The small molecule below binds the protein below.
Small molecule (SMILES): CC(=O)N[C@@H]1[C@@H](O)[C@H](O)[C@@H](CO)O[C@H]1O

Binding-site contacts:
Ligand atom C4 contacts residue ASN603 of chain 1.B at 3.9 Å.
Ligand atom O6 contacts residue ASN603 of chain 1.B at 4.5 Å.
Ligand atom N2 contacts residue ASN603 of chain 1.B at 2.9 Å (h-bond).
Ligand atom C5 contacts residue ASN603 of chain 1.B at 3.5 Å.
Ligand atom C6 contacts residue ASN603 of chain 1.B at 4.4 Å.
Ligand atom C1 contacts residue ASN603 of chain 1.B at 1.4 Å.
Ligand atom C8 contacts residue ASN603 of chain 1.B at 4.5 Å.
Ligand atom C2 contacts residue ASN603 of chain 1.B at 2.2 Å.
Ligand atom O7 contacts residue ASN603 of chain 1.B at 2.8 Å (h-bond).
Ligand atom C3 contacts residue ASN603 of chain 1.B at 3.5 Å.
Ligand atom O5 contacts residue ASN603 of chain 1.B at 2.1 Å (h-bond).
Ligand atom C7 contacts residue ASN603 of chain 1.B at 3.1 Å.

Sequence of chain 1.B:
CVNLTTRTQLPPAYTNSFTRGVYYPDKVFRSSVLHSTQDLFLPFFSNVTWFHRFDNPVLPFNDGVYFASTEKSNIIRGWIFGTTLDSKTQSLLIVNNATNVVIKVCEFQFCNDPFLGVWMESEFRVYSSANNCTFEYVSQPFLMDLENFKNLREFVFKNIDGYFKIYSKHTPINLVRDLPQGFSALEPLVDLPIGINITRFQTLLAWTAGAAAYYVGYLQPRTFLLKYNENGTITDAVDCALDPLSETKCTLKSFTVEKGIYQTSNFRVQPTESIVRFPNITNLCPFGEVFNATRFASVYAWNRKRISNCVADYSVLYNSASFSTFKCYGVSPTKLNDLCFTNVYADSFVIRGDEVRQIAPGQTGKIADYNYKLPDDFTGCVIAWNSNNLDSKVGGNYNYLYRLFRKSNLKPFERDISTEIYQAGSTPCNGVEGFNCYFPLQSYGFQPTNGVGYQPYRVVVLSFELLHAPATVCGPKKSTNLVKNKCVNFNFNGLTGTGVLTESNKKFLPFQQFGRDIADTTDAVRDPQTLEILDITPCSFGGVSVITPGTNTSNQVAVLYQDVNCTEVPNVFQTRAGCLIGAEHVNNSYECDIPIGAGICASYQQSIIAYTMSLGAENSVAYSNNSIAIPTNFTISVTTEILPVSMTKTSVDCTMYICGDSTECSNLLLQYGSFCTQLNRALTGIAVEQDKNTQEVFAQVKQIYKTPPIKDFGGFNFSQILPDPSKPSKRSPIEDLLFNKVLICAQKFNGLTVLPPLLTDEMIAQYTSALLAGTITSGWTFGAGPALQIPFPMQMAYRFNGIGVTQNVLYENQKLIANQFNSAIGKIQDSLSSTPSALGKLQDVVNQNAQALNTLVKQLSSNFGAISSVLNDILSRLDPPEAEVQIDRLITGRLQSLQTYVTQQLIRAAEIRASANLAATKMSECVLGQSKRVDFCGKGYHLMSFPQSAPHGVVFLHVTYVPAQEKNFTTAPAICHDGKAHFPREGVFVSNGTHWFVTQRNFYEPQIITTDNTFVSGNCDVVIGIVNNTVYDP